Binding-site contacts:
Ligand atom C5 contacts residue ASN793 of chain 1.B at 3.8 Å.
Ligand atom O1 contacts residue ASN793 of chain 1.B at 1.5 Å (h-bond).
Ligand atom N2 contacts residue ASN793 of chain 1.B at 3.8 Å.
Ligand atom O5 contacts residue ASN793 of chain 1.B at 2.5 Å (h-bond).
Ligand atom C2 contacts residue ASN793 of chain 1.B at 3.6 Å.
Ligand atom C1 contacts residue ASN793 of chain 1.B at 2.2 Å.

The protein below binds the small molecule below.
Small molecule (SMILES): CC(=O)N[C@@H]1[C@@H](O)[C@H](O)[C@@H](CO)O[C@H]1O

Sequence of chain 1.B:
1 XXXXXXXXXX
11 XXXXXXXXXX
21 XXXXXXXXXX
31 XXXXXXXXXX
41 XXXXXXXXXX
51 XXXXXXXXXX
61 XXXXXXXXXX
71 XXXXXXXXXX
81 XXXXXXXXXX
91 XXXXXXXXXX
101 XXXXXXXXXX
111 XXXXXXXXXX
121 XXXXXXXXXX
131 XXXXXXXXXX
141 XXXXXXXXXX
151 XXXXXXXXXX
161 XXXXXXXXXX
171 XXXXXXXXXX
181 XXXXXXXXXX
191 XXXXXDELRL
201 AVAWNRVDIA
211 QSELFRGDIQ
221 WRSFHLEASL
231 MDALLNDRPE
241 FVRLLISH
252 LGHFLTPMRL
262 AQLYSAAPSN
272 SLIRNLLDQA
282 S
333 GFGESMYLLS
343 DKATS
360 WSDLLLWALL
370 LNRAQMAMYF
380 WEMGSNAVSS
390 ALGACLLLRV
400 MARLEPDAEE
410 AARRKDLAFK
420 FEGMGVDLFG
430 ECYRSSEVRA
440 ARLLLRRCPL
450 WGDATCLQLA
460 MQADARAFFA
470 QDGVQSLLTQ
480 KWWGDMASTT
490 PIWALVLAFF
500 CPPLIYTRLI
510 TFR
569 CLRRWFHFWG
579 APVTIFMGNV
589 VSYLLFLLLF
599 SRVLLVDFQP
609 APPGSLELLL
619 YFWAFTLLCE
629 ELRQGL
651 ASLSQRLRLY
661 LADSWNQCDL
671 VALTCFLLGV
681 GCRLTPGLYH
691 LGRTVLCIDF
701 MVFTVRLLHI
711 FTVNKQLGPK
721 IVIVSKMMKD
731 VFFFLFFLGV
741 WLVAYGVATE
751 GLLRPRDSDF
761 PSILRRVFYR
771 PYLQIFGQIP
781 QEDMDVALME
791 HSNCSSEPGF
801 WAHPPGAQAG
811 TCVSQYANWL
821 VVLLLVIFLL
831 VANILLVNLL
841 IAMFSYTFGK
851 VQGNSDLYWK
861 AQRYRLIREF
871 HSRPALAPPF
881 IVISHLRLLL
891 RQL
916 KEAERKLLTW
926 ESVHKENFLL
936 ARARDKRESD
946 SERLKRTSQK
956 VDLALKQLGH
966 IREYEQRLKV